Binding-site contacts:
Ligand atom C17 contacts residue VAL32 of chain 2.A at 3.7 Å (hydrophobic).
Ligand atom C8 contacts residue VAL98 of chain 2.A at 3.7 Å (hydrophobic).
Ligand atom C14 contacts residue ALA158 of chain 2.A at 3.2 Å (hydrophobic).
Ligand atom N1 contacts residue ALA45 of chain 2.A at 3.2 Å.
Ligand atom C3 contacts residue GLY101 of chain 2.A at 3.8 Å.
Ligand atom C9 contacts residue ALA45 of chain 2.A at 3.4 Å (hydrophobic).
Ligand atom C27 contacts residue ASN146 of chain 2.A at 3.6 Å.
Ligand atom C13 contacts residue ALA158 of chain 2.A at 3.5 Å (hydrophobic).
Ligand atom C26 contacts residue VAL26 of chain 2.A at 3.7 Å (hydrophobic).
Ligand atom O4 contacts residue LEU24 of chain 2.A at 3.6 Å.
Ligand atom C26 contacts residue GLY25 of chain 2.A at 3.7 Å.
Ligand atom C23 contacts residue GLU102 of chain 2.A at 3.5 Å.
Ligand atom O4 contacts residue GLY25 of chain 2.A at 3.4 Å.
Ligand atom C8 contacts residue GLU96 of chain 2.A at 3.6 Å.
Ligand atom C3 contacts residue VAL98 of chain 2.A at 3.3 Å (hydrophobic).
Ligand atom C26 contacts residue GLY27 of chain 2.A at 3.6 Å.
Ligand atom C4 contacts residue TYR97 of chain 2.A at 3.5 Å (hydrophobic).
Ligand atom N1 contacts residue GLU96 of chain 2.A at 2.6 Å (salt-bridge).
Ligand atom C28 contacts residue GLU102 of chain 2.A at 3.1 Å.
Ligand atom C6 contacts residue LEU148 of chain 2.A at 3.5 Å (hydrophobic).
Ligand atom C3 contacts residue TYR97 of chain 2.A at 3.7 Å (hydrophobic).
Ligand atom C24 contacts residue GLU102 of chain 2.A at 3.6 Å.
Ligand atom C4 contacts residue LEU24 of chain 2.A at 3.7 Å (hydrophobic).
Ligand atom N1 contacts residue ILE79 of chain 2.A at 3.6 Å.
Ligand atom C4 contacts residue VAL98 of chain 2.A at 3.1 Å (hydrophobic).
Ligand atom O5 contacts residue TYR97 of chain 2.A at 3.2 Å.
Ligand atom C3 contacts residue LEU24 of chain 2.A at 3.6 Å (hydrophobic).
Ligand atom C8 contacts residue ALA45 of chain 2.A at 3.6 Å (hydrophobic).
Ligand atom N4 contacts residue GLU102 of chain 2.A at 2.7 Å (salt-bridge).
Ligand atom C7 contacts residue LEU148 of chain 2.A at 3.3 Å (hydrophobic).
Ligand atom C10 contacts residue LEU148 of chain 2.A at 3.5 Å (hydrophobic).
Ligand atom C15 contacts residue ASP159 of chain 2.A at 3.4 Å.
Ligand atom N4 contacts residue GLU145 of chain 2.A at 2.8 Å (salt-bridge).
Ligand atom C25 contacts residue LEU24 of chain 2.A at 3.5 Å (hydrophobic).
Ligand atom C16 contacts residue ASP159 of chain 2.A at 3.2 Å.
Ligand atom C2 contacts residue LEU24 of chain 2.A at 3.7 Å (hydrophobic).
Ligand atom C16 contacts residue VAL32 of chain 2.A at 3.8 Å (hydrophobic).
Ligand atom C9 contacts residue GLU96 of chain 2.A at 3.7 Å.
Ligand atom O5 contacts residue VAL98 of chain 2.A at 2.6 Å (h-bond).
Ligand atom C28 contacts residue GLU145 of chain 2.A at 3.0 Å.

The small molecule below binds the protein below.
Small molecule (SMILES): CN[C@@H]1C[C@H]2O[C@@](C)([C@@H]1OC)n1c3ccccc3c3c4c(c5c6ccccc6n2c5c31)C(=O)NC4

Sequence of chain 2.A:
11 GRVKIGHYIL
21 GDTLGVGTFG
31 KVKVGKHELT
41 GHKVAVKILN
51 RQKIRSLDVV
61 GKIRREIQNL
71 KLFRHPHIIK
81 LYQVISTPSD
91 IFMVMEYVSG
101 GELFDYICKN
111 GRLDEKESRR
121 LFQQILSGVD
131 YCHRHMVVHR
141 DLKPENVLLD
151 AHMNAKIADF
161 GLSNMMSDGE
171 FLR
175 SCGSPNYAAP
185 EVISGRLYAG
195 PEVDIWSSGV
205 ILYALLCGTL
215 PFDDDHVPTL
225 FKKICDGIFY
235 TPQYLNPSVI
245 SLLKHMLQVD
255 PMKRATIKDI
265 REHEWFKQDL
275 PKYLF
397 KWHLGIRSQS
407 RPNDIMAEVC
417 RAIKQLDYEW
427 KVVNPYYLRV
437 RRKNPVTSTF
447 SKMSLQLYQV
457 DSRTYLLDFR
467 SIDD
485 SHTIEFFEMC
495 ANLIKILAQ